Sequence of chain 1.A:
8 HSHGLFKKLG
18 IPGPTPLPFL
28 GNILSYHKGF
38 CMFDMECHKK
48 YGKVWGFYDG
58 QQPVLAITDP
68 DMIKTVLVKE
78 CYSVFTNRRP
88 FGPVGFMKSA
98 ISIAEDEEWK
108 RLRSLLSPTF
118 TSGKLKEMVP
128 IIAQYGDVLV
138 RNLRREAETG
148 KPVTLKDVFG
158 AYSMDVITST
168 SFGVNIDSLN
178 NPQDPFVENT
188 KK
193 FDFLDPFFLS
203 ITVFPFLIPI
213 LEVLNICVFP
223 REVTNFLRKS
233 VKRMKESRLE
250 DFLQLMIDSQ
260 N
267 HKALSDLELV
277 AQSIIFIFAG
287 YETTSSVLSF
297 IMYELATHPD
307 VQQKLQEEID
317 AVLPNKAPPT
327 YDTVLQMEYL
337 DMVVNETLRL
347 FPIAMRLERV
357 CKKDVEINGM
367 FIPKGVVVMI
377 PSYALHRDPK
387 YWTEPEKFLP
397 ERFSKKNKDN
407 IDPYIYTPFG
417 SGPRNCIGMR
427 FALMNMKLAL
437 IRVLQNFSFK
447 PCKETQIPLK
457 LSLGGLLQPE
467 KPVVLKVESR

Binding-site contacts:
Ligand atom C18 contacts residue PHE284 of chain 1.A at 3.4 Å (hydrophobic).
Ligand atom S11 contacts residue PHE88 of chain 1.A at 3.9 Å.
Ligand atom C36 contacts residue HEM1 of chain 1.B at 3.2 Å.
Ligand atom O22 contacts residue SER99 of chain 1.A at 2.9 Å (h-bond).
Ligand atom C37 contacts residue ARG85 of chain 1.A at 3.8 Å.
Ligand atom C16 contacts residue PHE284 of chain 1.A at 3.9 Å (hydrophobic).
Ligand atom C20 contacts residue PHE221 of chain 1.A at 3.5 Å (hydrophobic).
Ligand atom C10 contacts residue PHE193 of chain 1.A at 3.4 Å (hydrophobic).
Ligand atom C21 contacts residue SER99 of chain 1.A at 3.8 Å.
Ligand atom S11 contacts residue PHE193 of chain 1.A at 3.6 Å.
Ligand atom C20 contacts residue ILE281 of chain 1.A at 3.7 Å (hydrophobic).
Ligand atom C19 contacts residue ILE280 of chain 1.A at 3.9 Å (hydrophobic).
Ligand atom C17 contacts residue PHE284 of chain 1.A at 3.4 Å (hydrophobic).
Ligand atom C15 contacts residue ILE281 of chain 1.A at 4.0 Å (hydrophobic).
Ligand atom N14 contacts residue ILE281 of chain 1.A at 3.3 Å.
Ligand atom O07 contacts residue PHE284 of chain 1.A at 3.0 Å.
Ligand atom C28 contacts residue HEM1 of chain 1.B at 3.0 Å.
Ligand atom C19 contacts residue PHE221 of chain 1.A at 3.8 Å (hydrophobic).
Ligand atom C15 contacts residue PHE221 of chain 1.A at 3.6 Å (hydrophobic).
Ligand atom C29 contacts residue THR289 of chain 1.A at 3.5 Å.
Ligand atom C21 contacts residue ILE281 of chain 1.A at 3.9 Å (hydrophobic).
Ligand atom C35 contacts residue HEM1 of chain 1.B at 3.9 Å.
Ligand atom C39 contacts residue ARG85 of chain 1.A at 3.7 Å.
Ligand atom C30 contacts residue THR289 of chain 1.A at 3.8 Å.
Ligand atom C03 contacts residue PHE284 of chain 1.A at 3.7 Å (hydrophobic).
Ligand atom C20 contacts residue PHE284 of chain 1.A at 3.9 Å (hydrophobic).
Ligand atom N08 contacts residue PHE193 of chain 1.A at 3.7 Å.
Ligand atom C16 contacts residue PHE221 of chain 1.A at 3.9 Å (hydrophobic).
Ligand atom C06 contacts residue PHE284 of chain 1.A at 3.7 Å (hydrophobic).
Ligand atom C25 contacts residue ALA285 of chain 1.A at 3.5 Å (hydrophobic).
Ligand atom O22 contacts residue ILE281 of chain 1.A at 3.9 Å.
Ligand atom N23 contacts residue PHE284 of chain 1.A at 3.5 Å.
Ligand atom N27 contacts residue HEM1 of chain 1.B at 2.2 Å.
Ligand atom C03 contacts residue GLU288 of chain 1.A at 3.5 Å.
Ligand atom C19 contacts residue PHE284 of chain 1.A at 3.5 Å (hydrophobic).
Ligand atom C01 contacts residue LEU462 of chain 1.A at 3.5 Å (hydrophobic).
Ligand atom C26 contacts residue HEM1 of chain 1.B at 2.9 Å.
Ligand atom C26 contacts residue ALA285 of chain 1.A at 3.5 Å (hydrophobic).
Ligand atom C24 contacts residue ALA285 of chain 1.A at 3.5 Å (hydrophobic).
Ligand atom C28 contacts residue THR289 of chain 1.A at 3.9 Å.

This small molecule binds to this protein.
Small molecule (SMILES): CC(C)(C)OC(=O)N[C@H](CSC[C@H](Nc1ccccc1)C(=O)NCc1cccnc1)Cc1cccc2ccccc12